Binding-site contacts:
Ligand atom O5 contacts residue ASN27 of chain 1.A at 2.4 Å (h-bond).
Ligand atom C1 contacts residue ASN27 of chain 1.A at 1.4 Å.
Ligand atom C5 contacts residue ASN27 of chain 1.A at 3.6 Å.
Ligand atom C3 contacts residue ASN27 of chain 1.A at 3.7 Å.
Ligand atom C2 contacts residue ASN27 of chain 1.A at 2.5 Å.
Ligand atom O3 contacts residue ASN27 of chain 1.A at 3.5 Å (h-bond).
Ligand atom C7 contacts residue ASN27 of chain 1.A at 3.3 Å.
Ligand atom N2 contacts residue ASN27 of chain 1.A at 3.2 Å (h-bond).
Ligand atom C4 contacts residue ASN27 of chain 1.A at 4.2 Å.
Ligand atom O3 contacts residue GLY24 of chain 1.A at 4.2 Å.
Ligand atom O7 contacts residue ASN27 of chain 1.A at 2.8 Å (h-bond).

This small molecule binds to this protein.
Small molecule (SMILES): CC(=O)N[C@@H]1[C@@H](O)[C@H](O)[C@@H](CO)O[C@H]1O

Sequence of chain 1.A:
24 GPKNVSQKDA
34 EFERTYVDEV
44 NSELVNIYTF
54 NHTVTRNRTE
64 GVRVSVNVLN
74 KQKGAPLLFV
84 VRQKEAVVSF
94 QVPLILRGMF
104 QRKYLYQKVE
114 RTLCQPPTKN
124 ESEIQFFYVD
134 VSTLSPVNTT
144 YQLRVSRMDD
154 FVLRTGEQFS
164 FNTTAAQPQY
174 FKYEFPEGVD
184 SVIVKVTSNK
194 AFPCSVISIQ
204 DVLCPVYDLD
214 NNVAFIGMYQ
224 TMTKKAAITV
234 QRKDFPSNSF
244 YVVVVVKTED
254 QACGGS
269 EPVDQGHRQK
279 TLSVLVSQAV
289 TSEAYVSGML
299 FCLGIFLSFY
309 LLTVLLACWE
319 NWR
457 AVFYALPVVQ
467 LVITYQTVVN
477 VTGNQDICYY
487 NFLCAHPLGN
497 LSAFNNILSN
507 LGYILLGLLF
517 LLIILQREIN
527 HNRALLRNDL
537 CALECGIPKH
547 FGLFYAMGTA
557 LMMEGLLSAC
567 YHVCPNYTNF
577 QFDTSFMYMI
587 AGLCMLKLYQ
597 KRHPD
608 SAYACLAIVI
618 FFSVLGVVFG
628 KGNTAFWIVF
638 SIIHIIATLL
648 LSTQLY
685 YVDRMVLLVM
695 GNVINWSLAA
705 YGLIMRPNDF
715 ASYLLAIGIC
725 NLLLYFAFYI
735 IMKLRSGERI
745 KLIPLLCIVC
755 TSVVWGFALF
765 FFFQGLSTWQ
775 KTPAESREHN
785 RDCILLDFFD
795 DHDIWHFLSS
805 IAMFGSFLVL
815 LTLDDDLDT